This small molecule binds to this protein.
Small molecule (SMILES): CC(=O)N[C@@H]1[C@@H](O)[C@H](O)[C@@H](CO)O[C@H]1O

Sequence of chain 1.D:
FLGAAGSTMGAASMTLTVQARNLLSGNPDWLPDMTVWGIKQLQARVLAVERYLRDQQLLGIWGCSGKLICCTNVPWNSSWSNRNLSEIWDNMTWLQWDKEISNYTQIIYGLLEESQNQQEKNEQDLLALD

Binding-site contacts:
Ligand atom C4 contacts residue ASN87 of chain 1.D at 4.2 Å.
Ligand atom O5 contacts residue ASN87 of chain 1.D at 2.4 Å (h-bond).
Ligand atom N2 contacts residue ASN87 of chain 1.D at 2.9 Å (h-bond).
Ligand atom C7 contacts residue ASN87 of chain 1.D at 3.3 Å.
Ligand atom O6 contacts residue SER89 of chain 1.D at 3.8 Å.
Ligand atom C8 contacts residue ASN87 of chain 1.D at 4.4 Å.
Ligand atom O7 contacts residue ASN87 of chain 1.D at 3.3 Å (h-bond).
Ligand atom C6 contacts residue SER89 of chain 1.D at 4.2 Å.
Ligand atom C5 contacts residue SER89 of chain 1.D at 4.0 Å.
Ligand atom C2 contacts residue ASN87 of chain 1.D at 2.4 Å.
Ligand atom C1 contacts residue SER89 of chain 1.D at 3.6 Å.
Ligand atom C1 contacts residue ASN87 of chain 1.D at 1.4 Å.
Ligand atom C3 contacts residue ASN87 of chain 1.D at 3.8 Å.
Ligand atom C5 contacts residue ASN87 of chain 1.D at 3.6 Å.
Ligand atom O5 contacts residue SER89 of chain 1.D at 3.2 Å (h-bond).